Sequence of chain 11.A:
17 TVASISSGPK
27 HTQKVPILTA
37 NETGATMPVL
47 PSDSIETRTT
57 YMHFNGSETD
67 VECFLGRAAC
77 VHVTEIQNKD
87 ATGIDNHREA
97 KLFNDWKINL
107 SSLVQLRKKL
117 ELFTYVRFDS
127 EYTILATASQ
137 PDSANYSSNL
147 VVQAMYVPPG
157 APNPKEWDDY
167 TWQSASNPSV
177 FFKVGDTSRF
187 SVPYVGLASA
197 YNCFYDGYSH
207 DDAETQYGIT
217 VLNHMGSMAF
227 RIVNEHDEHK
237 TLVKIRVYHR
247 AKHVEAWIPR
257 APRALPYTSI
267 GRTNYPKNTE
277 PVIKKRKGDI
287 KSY

Binding-site contacts:
Ligand atom C31 contacts residue SER175 of chain 11.A at 3.6 Å.
Ligand atom C5 contacts residue MET224 of chain 11.A at 4.0 Å (hydrophobic).
Ligand atom C5C contacts residue TYR128 of chain 11.A at 3.6 Å (hydrophobic).
Ligand atom C31 contacts residue ALA150 of chain 11.A at 3.8 Å (hydrophobic).
Ligand atom C5B contacts residue TYR197 of chain 11.A at 3.7 Å (hydrophobic).
Ligand atom C4 contacts residue MET224 of chain 11.A at 4.0 Å (hydrophobic).
Ligand atom C5 contacts residue PHE186 of chain 11.A at 3.7 Å (hydrophobic).
Ligand atom O1B contacts residue MET221 of chain 11.A at 3.7 Å.
Ligand atom O1 contacts residue TYR152 of chain 11.A at 4.0 Å.
Ligand atom C4A contacts residue ASN198 of chain 11.A at 4.0 Å.
Ligand atom C3 contacts residue PHE186 of chain 11.A at 3.8 Å (hydrophobic).
Ligand atom C4C contacts residue VAL188 of chain 11.A at 3.9 Å (hydrophobic).
Ligand atom C4A contacts residue ILE215 of chain 11.A at 3.9 Å (hydrophobic).
Ligand atom C2C contacts residue VAL188 of chain 11.A at 3.4 Å (hydrophobic).
Ligand atom C7C contacts residue TYR128 of chain 11.A at 3.7 Å (hydrophobic).
Ligand atom O1 contacts residue VAL188 of chain 11.A at 3.8 Å.
Ligand atom C31 contacts residue VAL176 of chain 11.A at 3.3 Å (hydrophobic).
Ligand atom C3 contacts residue PRO174 of chain 11.A at 3.8 Å (hydrophobic).
Ligand atom C6B contacts residue TYR197 of chain 11.A at 3.5 Å (hydrophobic).
Ligand atom N2 contacts residue PRO174 of chain 11.A at 3.9 Å.
Ligand atom C6C contacts residue VAL191 of chain 11.A at 3.5 Å (hydrophobic).
Ligand atom C1C contacts residue MET224 of chain 11.A at 3.4 Å (hydrophobic).
Ligand atom N2 contacts residue ALA24 of chain 11.C at 3.3 Å.
Ligand atom C5C contacts residue ILE104 of chain 11.A at 4.0 Å (hydrophobic).
Ligand atom C2B contacts residue MET221 of chain 11.A at 3.6 Å (hydrophobic).
Ligand atom C4 contacts residue TYR152 of chain 11.A at 3.9 Å (hydrophobic).
Ligand atom O1 contacts residue ALA24 of chain 11.C at 3.6 Å.
Ligand atom C2C contacts residue TYR152 of chain 11.A at 4.0 Å (hydrophobic).
Ligand atom C1B contacts residue MET221 of chain 11.A at 3.7 Å (hydrophobic).
Ligand atom O1 contacts residue PHE186 of chain 11.A at 3.7 Å.
Ligand atom N3A contacts residue ASN219 of chain 11.A at 3.8 Å.
Ligand atom CM2 contacts residue LEU116 of chain 11.A at 3.6 Å (hydrophobic).
Ligand atom C5B contacts residue LEU106 of chain 11.A at 4.0 Å (hydrophobic).
Ligand atom C4A contacts residue ASN219 of chain 11.A at 3.9 Å.
Ligand atom C3C contacts residue VAL188 of chain 11.A at 3.2 Å (hydrophobic).
Ligand atom C5 contacts residue TYR152 of chain 11.A at 3.8 Å (hydrophobic).
Ligand atom C5A contacts residue CYS199 of chain 11.A at 3.9 Å (hydrophobic).
Ligand atom N2 contacts residue PHE186 of chain 11.A at 3.9 Å.
Ligand atom C4 contacts residue PHE186 of chain 11.A at 3.5 Å (hydrophobic).
Ligand atom C31 contacts residue PRO174 of chain 11.A at 3.4 Å (hydrophobic).

Sequence of chain 11.C:
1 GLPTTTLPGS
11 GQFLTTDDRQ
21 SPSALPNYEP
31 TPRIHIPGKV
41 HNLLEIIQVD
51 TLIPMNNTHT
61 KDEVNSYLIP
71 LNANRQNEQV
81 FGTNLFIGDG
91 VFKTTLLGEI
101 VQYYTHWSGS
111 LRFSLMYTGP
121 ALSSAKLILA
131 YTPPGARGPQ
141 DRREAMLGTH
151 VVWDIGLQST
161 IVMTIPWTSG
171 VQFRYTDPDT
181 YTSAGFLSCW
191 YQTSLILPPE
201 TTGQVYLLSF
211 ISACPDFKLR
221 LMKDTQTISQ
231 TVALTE

The protein below binds the small molecule below.
Small molecule (SMILES): CC[C@H]1COC(c2ccc(OCCCCCCCc3cc(C)no3)cc2)=N1